Binding-site contacts:
Ligand atom C4 contacts residue ASN170 of chain 1.A at 4.2 Å.
Ligand atom C4 contacts residue GLU119 of chain 1.A at 3.6 Å.
Ligand atom C7 contacts residue ASN269 of chain 1.A at 4.4 Å.
Ligand atom C8 contacts residue LEU169 of chain 1.A at 3.7 Å (hydrophobic).
Ligand atom O6 contacts residue ARG160 of chain 1.A at 4.0 Å.
Ligand atom C4 contacts residue SER330 of chain 1.A at 4.2 Å.
Ligand atom C8 contacts residue VAL162 of chain 1.A at 3.4 Å (hydrophobic).
Ligand atom C1 contacts residue SER331 of chain 1.A at 3.8 Å.
Ligand atom C6 contacts residue GLU119 of chain 1.A at 4.1 Å.
Ligand atom C3 contacts residue SER331 of chain 1.A at 3.8 Å.
Ligand atom C7 contacts residue VAL162 of chain 1.A at 4.0 Å (hydrophobic).
Ligand atom O3 contacts residue CYS329 of chain 1.A at 3.8 Å.
Ligand atom C1 contacts residue ASN170 of chain 1.A at 1.4 Å.
Ligand atom N2 contacts residue SER331 of chain 1.A at 2.9 Å (h-bond).
Ligand atom O7 contacts residue ASN170 of chain 1.A at 3.9 Å.
Ligand atom O7 contacts residue PRO120 of chain 1.A at 3.6 Å.
Ligand atom C2 contacts residue ASN170 of chain 1.A at 2.5 Å.
Ligand atom C8 contacts residue ASN269 of chain 1.A at 3.9 Å.
Ligand atom C3 contacts residue ASN170 of chain 1.A at 3.8 Å.
Ligand atom O4 contacts residue GLU119 of chain 1.A at 3.4 Å (salt-bridge).
Ligand atom C3 contacts residue SER330 of chain 1.A at 4.2 Å.
Ligand atom C5 contacts residue ASN170 of chain 1.A at 3.6 Å.
Ligand atom O4 contacts residue SER330 of chain 1.A at 4.2 Å.
Ligand atom C8 contacts residue SER331 of chain 1.A at 4.0 Å.
Ligand atom O5 contacts residue SER330 of chain 1.A at 4.2 Å.
Ligand atom N2 contacts residue ASN170 of chain 1.A at 2.9 Å (h-bond).
Ligand atom C3 contacts residue CYS329 of chain 1.A at 4.5 Å (hydrophobic).
Ligand atom O3 contacts residue GLU119 of chain 1.A at 4.5 Å.
Ligand atom C1 contacts residue SER330 of chain 1.A at 4.2 Å.
Ligand atom C7 contacts residue SER331 of chain 1.A at 3.9 Å.
Ligand atom C2 contacts residue SER331 of chain 1.A at 3.6 Å.
Ligand atom O3 contacts residue SER331 of chain 1.A at 4.5 Å.
Ligand atom C5 contacts residue SER330 of chain 1.A at 3.5 Å.
Ligand atom O5 contacts residue ASN170 of chain 1.A at 2.3 Å (h-bond).
Ligand atom C5 contacts residue GLU119 of chain 1.A at 4.4 Å.
Ligand atom O7 contacts residue VAL162 of chain 1.A at 4.0 Å.
Ligand atom O6 contacts residue GLU119 of chain 1.A at 3.8 Å.
Ligand atom C7 contacts residue ASN170 of chain 1.A at 3.7 Å.
Ligand atom C6 contacts residue SER330 of chain 1.A at 4.2 Å.

Sequence of chain 1.A:
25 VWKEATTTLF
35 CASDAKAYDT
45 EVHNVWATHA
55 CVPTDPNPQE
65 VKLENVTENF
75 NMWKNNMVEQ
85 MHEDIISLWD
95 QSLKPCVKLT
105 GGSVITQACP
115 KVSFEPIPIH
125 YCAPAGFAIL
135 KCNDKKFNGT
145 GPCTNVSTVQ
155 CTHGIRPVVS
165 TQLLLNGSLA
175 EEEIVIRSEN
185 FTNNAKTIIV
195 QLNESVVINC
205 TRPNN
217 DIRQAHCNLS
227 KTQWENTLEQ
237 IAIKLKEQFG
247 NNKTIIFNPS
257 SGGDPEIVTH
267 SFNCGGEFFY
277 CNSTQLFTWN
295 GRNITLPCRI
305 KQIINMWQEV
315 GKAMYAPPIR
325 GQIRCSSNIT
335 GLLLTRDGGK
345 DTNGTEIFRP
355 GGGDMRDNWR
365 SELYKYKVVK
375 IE

A small-molecule ligand and the protein it binds are described below.
Small molecule (SMILES): CC(=O)N[C@@H]1[C@@H](O)[C@H](O)[C@@H](CO)O[C@H]1O